Sequence of chain 1.E:
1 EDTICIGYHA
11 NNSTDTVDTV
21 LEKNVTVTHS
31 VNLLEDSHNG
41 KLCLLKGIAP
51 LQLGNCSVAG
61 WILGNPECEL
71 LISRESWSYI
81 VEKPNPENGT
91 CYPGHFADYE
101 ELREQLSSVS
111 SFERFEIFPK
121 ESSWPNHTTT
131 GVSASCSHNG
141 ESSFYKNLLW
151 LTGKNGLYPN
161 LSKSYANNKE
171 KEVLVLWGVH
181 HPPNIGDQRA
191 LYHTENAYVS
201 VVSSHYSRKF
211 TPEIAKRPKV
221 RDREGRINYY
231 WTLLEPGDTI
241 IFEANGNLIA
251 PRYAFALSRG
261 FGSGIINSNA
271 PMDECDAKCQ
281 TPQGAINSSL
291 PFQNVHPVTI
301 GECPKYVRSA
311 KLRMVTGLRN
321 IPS

This protein binds this small molecule.
Small molecule (SMILES): CC(=O)N[C@H]1[C@H](O[C@H]2[C@H](O)[C@@H](NC(C)=O)CO[C@@H]2CO)O[C@H](CO)[C@@H](O[C@@H]2O[C@H](CO)[C@@H](O)[C@H](O)[C@@H]2O)[C@@H]1O

Binding-site contacts:
Ligand atom O4 contacts residue ASP222 of chain 1.E at 3.9 Å.
Ligand atom C4 contacts residue ARG221 of chain 1.E at 4.2 Å.
Ligand atom C3 contacts residue ARG221 of chain 1.E at 3.8 Å.
Ligand atom C8 contacts residue ASN65 of chain 1.E at 3.0 Å.
Ligand atom N2 contacts residue ASN88 of chain 1.E at 2.9 Å (h-bond).
Ligand atom O5 contacts residue ARG221 of chain 1.E at 4.1 Å.
Ligand atom C8 contacts residue GLU67 of chain 1.E at 3.6 Å.
Ligand atom C7 contacts residue ASN88 of chain 1.E at 3.1 Å.
Ligand atom C8 contacts residue SER135 of chain 1.E at 4.0 Å.
Ligand atom C5 contacts residue ASN88 of chain 1.E at 3.6 Å.
Ligand atom O5 contacts residue GLU87 of chain 1.E at 4.3 Å.
Ligand atom C2 contacts residue ASN88 of chain 1.E at 2.4 Å.
Ligand atom C8 contacts residue SER137 of chain 1.E at 4.0 Å.
Ligand atom C7 contacts residue ASN65 of chain 1.E at 3.8 Å.
Ligand atom O6 contacts residue GLU87 of chain 1.E at 3.5 Å (salt-bridge).
Ligand atom C6 contacts residue ARG221 of chain 1.E at 4.2 Å.
Ligand atom C2 contacts residue ARG221 of chain 1.E at 3.5 Å.
Ligand atom O7 contacts residue GLY89 of chain 1.E at 3.9 Å.
Ligand atom C8 contacts residue ARG221 of chain 1.E at 4.4 Å.
Ligand atom C7 contacts residue ARG221 of chain 1.E at 3.5 Å.
Ligand atom C1 contacts residue ASN88 of chain 1.E at 1.4 Å.
Ligand atom O7 contacts residue ASN65 of chain 1.E at 3.5 Å (h-bond).
Ligand atom N2 contacts residue GLU67 of chain 1.E at 4.0 Å.
Ligand atom N2 contacts residue ARG221 of chain 1.E at 3.5 Å (salt-bridge).
Ligand atom C8 contacts residue ASN88 of chain 1.E at 4.4 Å.
Ligand atom C6 contacts residue GLU87 of chain 1.E at 4.0 Å.
Ligand atom O7 contacts residue CYS91 of chain 1.E at 4.3 Å.
Ligand atom O7 contacts residue ASN88 of chain 1.E at 2.9 Å (h-bond).
Ligand atom O3 contacts residue ARG221 of chain 1.E at 2.9 Å (salt-bridge).
Ligand atom C4 contacts residue ASN88 of chain 1.E at 4.1 Å.
Ligand atom O7 contacts residue ARG221 of chain 1.E at 3.4 Å (salt-bridge).
Ligand atom C8 contacts residue CYS91 of chain 1.E at 4.4 Å (hydrophobic).
Ligand atom C3 contacts residue ASN88 of chain 1.E at 3.7 Å.
Ligand atom O5 contacts residue ASN88 of chain 1.E at 2.3 Å (h-bond).
Ligand atom C7 contacts residue GLU67 of chain 1.E at 4.2 Å.